A small-molecule ligand and the protein it binds are described below.
Small molecule (SMILES): FC(F)(F)c1cccc(-c2[nH]ncc2-c2ccncc2)c1

Sequence of chain 2.A:
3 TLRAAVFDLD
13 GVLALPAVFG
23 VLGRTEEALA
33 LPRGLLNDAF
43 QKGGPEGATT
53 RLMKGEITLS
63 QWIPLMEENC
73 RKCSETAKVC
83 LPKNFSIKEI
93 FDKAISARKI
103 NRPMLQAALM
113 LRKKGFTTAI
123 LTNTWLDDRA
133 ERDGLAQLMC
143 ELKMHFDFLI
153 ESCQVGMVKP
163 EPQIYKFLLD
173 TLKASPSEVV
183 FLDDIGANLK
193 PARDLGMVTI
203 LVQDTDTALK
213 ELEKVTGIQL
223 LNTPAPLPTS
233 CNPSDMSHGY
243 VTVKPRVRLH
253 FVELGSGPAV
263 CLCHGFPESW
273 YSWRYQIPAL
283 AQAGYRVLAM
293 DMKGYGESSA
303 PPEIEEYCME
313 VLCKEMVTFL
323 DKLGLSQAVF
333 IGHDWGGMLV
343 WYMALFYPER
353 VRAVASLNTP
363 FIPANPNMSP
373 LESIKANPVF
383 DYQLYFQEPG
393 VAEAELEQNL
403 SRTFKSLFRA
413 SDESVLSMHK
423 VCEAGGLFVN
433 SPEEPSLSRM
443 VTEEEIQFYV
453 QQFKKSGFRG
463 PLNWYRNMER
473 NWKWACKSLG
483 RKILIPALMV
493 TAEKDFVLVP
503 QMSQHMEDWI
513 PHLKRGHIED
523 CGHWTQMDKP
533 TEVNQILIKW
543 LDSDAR

Binding-site contacts:
Ligand atom C1 contacts residue PHE268 of chain 2.A at 3.4 Å (hydrophobic).
Ligand atom F9 contacts residue PHE388 of chain 2.A at 3.8 Å.
Ligand atom F8 contacts residue LEU429 of chain 2.A at 3.8 Å.
Ligand atom N19 contacts residue LEU409 of chain 2.A at 4.0 Å.
Ligand atom C12 contacts residue HIS525 of chain 2.A at 3.7 Å.
Ligand atom C17 contacts residue TRP526 of chain 2.A at 3.7 Å (hydrophobic).
Ligand atom N14 contacts residue VAL499 of chain 2.A at 3.3 Å.
Ligand atom N15 contacts residue ASP497 of chain 2.A at 4.0 Å.
Ligand atom F9 contacts residue LEU429 of chain 2.A at 3.6 Å.
Ligand atom F8 contacts residue LEU409 of chain 2.A at 3.5 Å.
Ligand atom F9 contacts residue MET420 of chain 2.A at 3.8 Å.
Ligand atom C1 contacts residue TYR467 of chain 2.A at 3.8 Å (hydrophobic).
Ligand atom F9 contacts residue TYR384 of chain 2.A at 3.1 Å.
Ligand atom N14 contacts residue HIS525 of chain 2.A at 3.2 Å (h-bond).
Ligand atom C13 contacts residue VAL499 of chain 2.A at 3.7 Å (hydrophobic).
Ligand atom C6 contacts residue PHE268 of chain 2.A at 3.8 Å (hydrophobic).
Ligand atom N19 contacts residue LEU418 of chain 2.A at 3.9 Å.
Ligand atom N15 contacts residue VAL499 of chain 2.A at 3.7 Å.
Ligand atom C11 contacts residue HIS525 of chain 2.A at 3.6 Å.
Ligand atom C7 contacts residue LEU409 of chain 2.A at 4.0 Å (hydrophobic).
Ligand atom C13 contacts residue ASP497 of chain 2.A at 3.6 Å.
Ligand atom C21 contacts residue MET420 of chain 2.A at 3.7 Å (hydrophobic).
Ligand atom C5 contacts residue TYR384 of chain 2.A at 4.0 Å (hydrophobic).
Ligand atom C18 contacts residue LEU409 of chain 2.A at 3.4 Å (hydrophobic).
Ligand atom C6 contacts residue TYR467 of chain 2.A at 4.0 Å (hydrophobic).
Ligand atom C13 contacts residue HIS525 of chain 2.A at 3.4 Å.
Ligand atom C20 contacts residue LEU418 of chain 2.A at 3.8 Å (hydrophobic).
Ligand atom N14 contacts residue ASP497 of chain 2.A at 2.9 Å (salt-bridge).
Ligand atom C3 contacts residue HIS525 of chain 2.A at 4.0 Å.
Ligand atom C18 contacts residue TRP526 of chain 2.A at 3.9 Å (hydrophobic).
Ligand atom F10 contacts residue LEU418 of chain 2.A at 3.9 Å.
Ligand atom C20 contacts residue MET420 of chain 2.A at 3.7 Å (hydrophobic).
Ligand atom F10 contacts residue LEU409 of chain 2.A at 3.4 Å.
Ligand atom N15 contacts residue HIS525 of chain 2.A at 3.2 Å (h-bond).
Ligand atom C2 contacts residue HIS525 of chain 2.A at 3.4 Å.
Ligand atom C2 contacts residue ASP336 of chain 2.A at 3.9 Å.
Ligand atom F10 contacts residue MET420 of chain 2.A at 3.3 Å.
Ligand atom C6 contacts residue TYR384 of chain 2.A at 3.9 Å (hydrophobic).
Ligand atom F8 contacts residue PHE388 of chain 2.A at 3.5 Å.
Ligand atom C4 contacts residue MET420 of chain 2.A at 3.8 Å (hydrophobic).